Sequence of chain 1.A:
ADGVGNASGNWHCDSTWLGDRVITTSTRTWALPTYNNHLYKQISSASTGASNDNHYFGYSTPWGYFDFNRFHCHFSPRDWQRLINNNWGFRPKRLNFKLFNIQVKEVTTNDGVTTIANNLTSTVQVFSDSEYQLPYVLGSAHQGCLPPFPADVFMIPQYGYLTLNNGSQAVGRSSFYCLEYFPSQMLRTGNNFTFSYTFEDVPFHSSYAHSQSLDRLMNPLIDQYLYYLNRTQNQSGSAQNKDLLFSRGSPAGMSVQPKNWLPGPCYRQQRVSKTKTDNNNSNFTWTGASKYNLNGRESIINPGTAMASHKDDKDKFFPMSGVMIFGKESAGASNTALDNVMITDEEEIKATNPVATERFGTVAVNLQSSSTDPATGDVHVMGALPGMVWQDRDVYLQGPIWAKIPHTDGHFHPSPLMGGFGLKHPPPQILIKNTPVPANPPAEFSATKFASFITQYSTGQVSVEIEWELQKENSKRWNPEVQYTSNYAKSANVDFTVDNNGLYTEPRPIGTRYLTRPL

The small molecule below binds the protein below.
Small molecule (SMILES): Nc1ccnc(=O)[nH]1

Binding-site contacts:
Ligand atom O2 contacts residue HIS428 of chain 4.A at 3.5 Å (h-bond).
Ligand atom N3 contacts residue PHE427 of chain 1.A at 4.2 Å.
Ligand atom N1 contacts residue HIS428 of chain 4.A at 3.2 Å (h-bond).
Ligand atom C4 contacts residue CYT1 of chain 4.B at 4.2 Å.
Ligand atom C4 contacts residue PHE427 of chain 4.A at 4.2 Å (hydrophobic).
Ligand atom N4 contacts residue HIS426 of chain 1.A at 3.8 Å.
Ligand atom N4 contacts residue PHE427 of chain 4.A at 4.4 Å.
Ligand atom C4 contacts residue HIS426 of chain 1.A at 3.6 Å.
Ligand atom C4 contacts residue PHE427 of chain 1.A at 4.0 Å (hydrophobic).
Ligand atom C6 contacts residue HIS428 of chain 4.A at 3.9 Å.
Ligand atom C2 contacts residue HIS428 of chain 4.A at 3.8 Å.
Ligand atom O2 contacts residue HIS426 of chain 1.A at 2.9 Å (h-bond).
Ligand atom C6 contacts residue PHE427 of chain 4.A at 4.4 Å (hydrophobic).
Ligand atom C6 contacts residue CYT1 of chain 4.B at 3.4 Å.
Ligand atom O2 contacts residue TRP405 of chain 4.A at 4.5 Å.
Ligand atom N4 contacts residue PHE427 of chain 1.A at 3.2 Å.
Ligand atom N3 contacts residue HIS426 of chain 1.A at 2.6 Å (h-bond).
Ligand atom O2 contacts residue GLY425 of chain 1.A at 3.4 Å.
Ligand atom C5 contacts residue CYT1 of chain 4.B at 3.0 Å.
Ligand atom C5 contacts residue PHE427 of chain 4.A at 3.9 Å (hydrophobic).
Ligand atom N4 contacts residue HIS428 of chain 1.A at 4.0 Å.
Ligand atom C2 contacts residue HIS426 of chain 1.A at 3.2 Å.

Sequence of chain 4.A:
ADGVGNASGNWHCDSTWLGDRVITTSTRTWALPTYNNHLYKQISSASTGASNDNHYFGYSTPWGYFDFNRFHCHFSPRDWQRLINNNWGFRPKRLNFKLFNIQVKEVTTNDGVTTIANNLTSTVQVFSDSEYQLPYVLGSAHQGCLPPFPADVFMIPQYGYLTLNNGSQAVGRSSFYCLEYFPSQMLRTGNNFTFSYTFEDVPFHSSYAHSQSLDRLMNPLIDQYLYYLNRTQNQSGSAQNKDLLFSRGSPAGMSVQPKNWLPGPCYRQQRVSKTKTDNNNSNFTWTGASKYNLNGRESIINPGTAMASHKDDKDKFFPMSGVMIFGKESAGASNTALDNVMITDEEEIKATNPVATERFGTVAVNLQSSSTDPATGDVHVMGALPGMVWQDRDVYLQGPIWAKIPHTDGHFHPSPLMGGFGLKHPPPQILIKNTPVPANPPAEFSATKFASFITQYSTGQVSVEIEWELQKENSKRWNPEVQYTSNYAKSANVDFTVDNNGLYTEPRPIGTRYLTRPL